This protein binds this small molecule.
Small molecule (SMILES): CC(=O)N[C@@H]1[C@@H](O)[C@H](O)[C@@H](CO)O[C@H]1O

Binding-site contacts:
Ligand atom O3 contacts residue GLU24 of chain 3.A at 4.5 Å.
Ligand atom C5 contacts residue ASN25 of chain 3.A at 3.6 Å.
Ligand atom C8 contacts residue HIS21 of chain 3.A at 4.3 Å.
Ligand atom C4 contacts residue ASN25 of chain 3.A at 4.2 Å.
Ligand atom C8 contacts residue GLU24 of chain 3.A at 4.4 Å.
Ligand atom N2 contacts residue GLU24 of chain 3.A at 3.1 Å (salt-bridge).
Ligand atom C4 contacts residue GLU24 of chain 3.A at 4.5 Å.
Ligand atom C8 contacts residue ASN25 of chain 3.A at 4.4 Å.
Ligand atom N2 contacts residue ASN25 of chain 3.A at 3.0 Å (h-bond).
Ligand atom O7 contacts residue ASN25 of chain 3.A at 2.8 Å (h-bond).
Ligand atom O5 contacts residue ASN25 of chain 3.A at 2.3 Å (h-bond).
Ligand atom C5 contacts residue GLU24 of chain 3.A at 4.3 Å.
Ligand atom O5 contacts residue GLU24 of chain 3.A at 4.2 Å.
Ligand atom C2 contacts residue ASN25 of chain 3.A at 2.5 Å.
Ligand atom C7 contacts residue GLU6 of chain 3.A at 4.1 Å.
Ligand atom C7 contacts residue ASN25 of chain 3.A at 3.1 Å.
Ligand atom C3 contacts residue GLU24 of chain 3.A at 3.5 Å.
Ligand atom C2 contacts residue GLU24 of chain 3.A at 3.5 Å.
Ligand atom C8 contacts residue GLU22 of chain 3.A at 3.8 Å.
Ligand atom C3 contacts residue ASN25 of chain 3.A at 3.8 Å.
Ligand atom C7 contacts residue GLU24 of chain 3.A at 4.1 Å.
Ligand atom C1 contacts residue ASN25 of chain 3.A at 1.4 Å.
Ligand atom C1 contacts residue GLU24 of chain 3.A at 3.3 Å.
Ligand atom O7 contacts residue GLU6 of chain 3.A at 2.9 Å (salt-bridge).

Sequence of chain 3.A:
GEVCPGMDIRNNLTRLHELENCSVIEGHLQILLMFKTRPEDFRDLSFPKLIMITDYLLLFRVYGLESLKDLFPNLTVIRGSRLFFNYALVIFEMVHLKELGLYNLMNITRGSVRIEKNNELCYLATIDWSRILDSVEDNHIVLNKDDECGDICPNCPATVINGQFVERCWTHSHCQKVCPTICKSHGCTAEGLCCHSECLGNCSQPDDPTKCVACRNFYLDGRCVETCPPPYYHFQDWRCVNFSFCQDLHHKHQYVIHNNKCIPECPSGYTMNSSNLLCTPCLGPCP